The protein below binds the small molecule below.
Small molecule (SMILES): Nc1ncnc2c1ncn2[C@@H]1O[C@H](COP(=O)(O)OP(=O)(O)OC[C@H]2O[C@H](O)[C@H](O)[C@@H]2O)[C@@H](O)[C@H]1O

Binding-site contacts:
Ligand atom C6 contacts residue GLY35 of chain 1.E at 3.4 Å.
Ligand atom O4' contacts residue GLY306 of chain 1.E at 3.5 Å (h-bond).
Ligand atom C2 contacts residue PHE377 of chain 1.E at 3.7 Å (hydrophobic).
Ligand atom C2 contacts residue TYR376 of chain 1.E at 3.8 Å (hydrophobic).
Ligand atom O2B contacts residue GLY33 of chain 1.E at 3.8 Å.
Ligand atom O1B contacts residue PHE307 of chain 1.E at 3.1 Å.
Ligand atom N1 contacts residue TYR376 of chain 1.E at 3.5 Å.
Ligand atom O2A contacts residue ALA34 of chain 1.E at 3.3 Å.
Ligand atom N6 contacts residue TYR376 of chain 1.E at 3.6 Å.
Ligand atom C1D contacts residue ASN81 of chain 1.E at 3.7 Å.
Ligand atom C5 contacts residue GLY35 of chain 1.E at 3.6 Å.
Ligand atom C4D contacts residue GLU83 of chain 1.E at 3.4 Å.
Ligand atom O4D contacts residue GLU83 of chain 1.E at 2.7 Å (salt-bridge).
Ligand atom C5D contacts residue GLU83 of chain 1.E at 3.8 Å.
Ligand atom O3D contacts residue HIS227 of chain 1.E at 3.4 Å (h-bond).
Ligand atom O1D contacts residue ASP311 of chain 1.E at 3.7 Å.
Ligand atom O2D contacts residue ASP311 of chain 1.E at 2.8 Å (salt-bridge).
Ligand atom C2D contacts residue HIS227 of chain 1.E at 3.8 Å.
Ligand atom O2B contacts residue GLY306 of chain 1.E at 3.9 Å.
Ligand atom C2 contacts residue GLY35 of chain 1.E at 3.9 Å.
Ligand atom N6 contacts residue VAL38 of chain 1.E at 3.3 Å.
Ligand atom O2B contacts residue ALA34 of chain 1.E at 2.8 Å (h-bond).
Ligand atom C4 contacts residue GLY35 of chain 1.E at 3.9 Å.
Ligand atom C6 contacts residue TYR376 of chain 1.E at 3.7 Å (hydrophobic).
Ligand atom O4' contacts residue GLY35 of chain 1.E at 3.7 Å.
Ligand atom N1 contacts residue PHE377 of chain 1.E at 3.3 Å (h-bond).
Ligand atom C1D contacts residue GLU83 of chain 1.E at 3.0 Å.
Ligand atom C6 contacts residue VAL38 of chain 1.E at 3.9 Å (hydrophobic).
Ligand atom O1B contacts residue GLY308 of chain 1.E at 3.7 Å.
Ligand atom O2A contacts residue MET45 of chain 1.E at 3.8 Å.
Ligand atom N6 contacts residue GLY35 of chain 1.E at 3.9 Å.
Ligand atom O1A contacts residue MET45 of chain 1.E at 3.7 Å.
Ligand atom C4' contacts residue GLY306 of chain 1.E at 3.6 Å.
Ligand atom O1D contacts residue GLY310 of chain 1.E at 3.4 Å (h-bond).
Ligand atom C3D contacts residue GLU83 of chain 1.E at 3.2 Å.
Ligand atom O3D contacts residue THR167 of chain 1.E at 3.2 Å.
Ligand atom N1 contacts residue GLY35 of chain 1.E at 3.6 Å.
Ligand atom C2D contacts residue GLU83 of chain 1.E at 3.2 Å.
Ligand atom O4D contacts residue ASN81 of chain 1.E at 3.8 Å.
Ligand atom C3D contacts residue HIS227 of chain 1.E at 3.5 Å.

Sequence of chain 1.E:
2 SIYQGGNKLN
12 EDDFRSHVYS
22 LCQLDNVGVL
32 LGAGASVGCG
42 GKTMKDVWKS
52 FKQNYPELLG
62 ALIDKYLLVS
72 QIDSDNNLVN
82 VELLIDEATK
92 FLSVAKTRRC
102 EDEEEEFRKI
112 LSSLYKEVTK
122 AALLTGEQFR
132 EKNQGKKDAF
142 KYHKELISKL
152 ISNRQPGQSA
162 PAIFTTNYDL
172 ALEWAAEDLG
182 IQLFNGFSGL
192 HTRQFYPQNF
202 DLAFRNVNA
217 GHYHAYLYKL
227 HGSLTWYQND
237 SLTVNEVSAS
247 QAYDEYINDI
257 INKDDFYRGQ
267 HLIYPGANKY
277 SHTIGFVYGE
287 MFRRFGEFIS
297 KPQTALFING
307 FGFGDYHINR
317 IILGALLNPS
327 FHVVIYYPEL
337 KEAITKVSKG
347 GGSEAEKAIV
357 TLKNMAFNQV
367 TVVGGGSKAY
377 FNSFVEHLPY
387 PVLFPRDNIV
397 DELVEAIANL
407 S